Sequence of chain 1.C:
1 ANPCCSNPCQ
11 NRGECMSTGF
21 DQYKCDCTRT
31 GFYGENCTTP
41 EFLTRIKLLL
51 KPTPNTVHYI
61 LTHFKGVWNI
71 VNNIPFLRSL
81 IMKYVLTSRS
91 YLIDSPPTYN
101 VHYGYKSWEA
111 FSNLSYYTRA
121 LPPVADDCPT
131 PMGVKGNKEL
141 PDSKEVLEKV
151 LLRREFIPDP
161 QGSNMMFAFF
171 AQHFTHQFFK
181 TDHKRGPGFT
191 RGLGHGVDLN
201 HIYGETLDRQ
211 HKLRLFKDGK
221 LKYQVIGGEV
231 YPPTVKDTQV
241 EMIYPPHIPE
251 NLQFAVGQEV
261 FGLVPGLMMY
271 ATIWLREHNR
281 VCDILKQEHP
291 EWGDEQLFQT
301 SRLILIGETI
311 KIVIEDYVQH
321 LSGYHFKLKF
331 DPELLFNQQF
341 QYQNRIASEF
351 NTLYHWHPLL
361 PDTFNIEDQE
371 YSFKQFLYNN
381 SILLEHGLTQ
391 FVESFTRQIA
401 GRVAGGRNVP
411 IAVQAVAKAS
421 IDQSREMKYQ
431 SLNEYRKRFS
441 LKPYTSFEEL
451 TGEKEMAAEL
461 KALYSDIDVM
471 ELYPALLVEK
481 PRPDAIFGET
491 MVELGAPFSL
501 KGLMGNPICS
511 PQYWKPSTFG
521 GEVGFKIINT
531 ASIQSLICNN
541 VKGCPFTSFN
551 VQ

Binding-site contacts:
Ligand atom C7 contacts residue GLU35 of chain 1.C at 4.3 Å.
Ligand atom N2 contacts residue ASN36 of chain 1.C at 2.9 Å (h-bond).
Ligand atom C1 contacts residue ASN36 of chain 1.C at 1.5 Å.
Ligand atom C1 contacts residue GLU35 of chain 1.C at 4.3 Å.
Ligand atom C8 contacts residue ASN36 of chain 1.C at 4.2 Å.
Ligand atom O7 contacts residue THR38 of chain 1.C at 4.1 Å.
Ligand atom O6 contacts residue PRO8 of chain 1.C at 3.6 Å.
Ligand atom O7 contacts residue ASN36 of chain 1.C at 2.7 Å (h-bond).
Ligand atom C4 contacts residue ASN36 of chain 1.C at 4.3 Å.
Ligand atom C8 contacts residue GLU35 of chain 1.C at 3.9 Å.
Ligand atom N2 contacts residue GLU35 of chain 1.C at 3.8 Å.
Ligand atom O5 contacts residue ASN36 of chain 1.C at 2.4 Å (h-bond).
Ligand atom O6 contacts residue ASN36 of chain 1.C at 4.5 Å.
Ligand atom C5 contacts residue TYR23 of chain 1.C at 4.4 Å (hydrophobic).
Ligand atom C7 contacts residue ASN36 of chain 1.C at 2.9 Å.
Ligand atom C5 contacts residue ASN36 of chain 1.C at 3.7 Å.
Ligand atom C3 contacts residue ASN36 of chain 1.C at 3.8 Å.
Ligand atom C1 contacts residue TYR23 of chain 1.C at 3.8 Å (hydrophobic).
Ligand atom O5 contacts residue TYR23 of chain 1.C at 4.1 Å.
Ligand atom C2 contacts residue ASN36 of chain 1.C at 2.5 Å.

A protein and the small-molecule ligand that binds it are described below.
Small molecule (SMILES): CC(=O)N[C@H]1[C@H](O[C@H]2[C@H](O)[C@@H](NC(C)=O)CO[C@@H]2CO)O[C@H](CO)[C@@H](O)[C@@H]1O